Sequence of chain 1.A:
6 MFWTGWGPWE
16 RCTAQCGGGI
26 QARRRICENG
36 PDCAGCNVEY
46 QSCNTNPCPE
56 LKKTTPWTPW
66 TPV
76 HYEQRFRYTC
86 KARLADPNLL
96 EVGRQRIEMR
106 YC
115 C

Binding-site contacts:
Ligand atom O5 contacts residue ALA39 of chain 1.A at 3.5 Å (h-bond).
Ligand atom C5 contacts residue ARG30 of chain 1.A at 4.2 Å.
Ligand atom O6 contacts residue TRP8 of chain 1.A at 4.4 Å.
Ligand atom C1 contacts residue ALA39 of chain 1.A at 4.0 Å (hydrophobic).
Ligand atom O5 contacts residue ARG30 of chain 1.A at 3.2 Å (salt-bridge).
Ligand atom C1 contacts residue ARG30 of chain 1.A at 4.0 Å.
Ligand atom C5 contacts residue ALA39 of chain 1.A at 4.1 Å (hydrophobic).
Ligand atom C6 contacts residue TRP8 of chain 1.A at 4.2 Å (hydrophobic).
Ligand atom O2 contacts residue MET6 of chain 1.A at 4.2 Å.
Ligand atom C1 contacts residue TRP8 of chain 1.A at 1.5 Å (hydrophobic).
Ligand atom C2 contacts residue CYS38 of chain 1.A at 4.4 Å (hydrophobic).
Ligand atom C4 contacts residue ALA39 of chain 1.A at 4.0 Å (hydrophobic).
Ligand atom C6 contacts residue ARG30 of chain 1.A at 4.0 Å.
Ligand atom C3 contacts residue ALA39 of chain 1.A at 4.4 Å (hydrophobic).
Ligand atom C5 contacts residue TRP8 of chain 1.A at 3.6 Å (hydrophobic).
Ligand atom O2 contacts residue CYS38 of chain 1.A at 4.1 Å.
Ligand atom C2 contacts residue TRP8 of chain 1.A at 2.4 Å (hydrophobic).
Ligand atom O5 contacts residue TRP8 of chain 1.A at 2.2 Å.
Ligand atom O6 contacts residue ARG30 of chain 1.A at 3.0 Å (salt-bridge).
Ligand atom C2 contacts residue ALA39 of chain 1.A at 3.9 Å (hydrophobic).
Ligand atom C4 contacts residue TRP8 of chain 1.A at 4.1 Å (hydrophobic).
Ligand atom C3 contacts residue TRP8 of chain 1.A at 3.8 Å (hydrophobic).
Ligand atom O3 contacts residue TRP8 of chain 1.A at 4.5 Å.
Ligand atom O2 contacts residue TRP8 of chain 1.A at 3.0 Å.
Ligand atom O4 contacts residue TRP8 of chain 1.A at 4.3 Å.
Ligand atom O4 contacts residue ALA39 of chain 1.A at 3.0 Å (h-bond).
Ligand atom O2 contacts residue PHE7 of chain 1.A at 3.5 Å.

A small-molecule ligand and the protein it binds are described below.
Small molecule (SMILES): OC[C@H]1O[C@H](O)[C@@H](O)[C@@H](O)[C@@H]1O